A small-molecule ligand and the protein it binds are described below.
Small molecule (SMILES): CC(=O)N[C@H]1[C@H](O[C@H]2[C@H](O)[C@@H](NC(C)=O)CO[C@@H]2CO)O[C@H](CO)[C@@H](O)[C@@H]1O

Binding-site contacts:
Ligand atom C1 contacts residue TYR28 of chain 1.A at 3.6 Å (hydrophobic).
Ligand atom C2 contacts residue ASN61 of chain 1.A at 4.0 Å.
Ligand atom C7 contacts residue TYR28 of chain 1.A at 3.5 Å (hydrophobic).
Ligand atom O7 contacts residue TYR28 of chain 1.A at 3.4 Å.
Ligand atom C8 contacts residue ASN61 of chain 1.A at 4.3 Å.
Ligand atom O5 contacts residue ASN61 of chain 1.A at 4.5 Å.
Ligand atom C1 contacts residue ASN61 of chain 1.A at 3.8 Å.
Ligand atom N2 contacts residue ASN61 of chain 1.A at 3.4 Å (h-bond).
Ligand atom C8 contacts residue TYR28 of chain 1.A at 3.7 Å (hydrophobic).
Ligand atom N2 contacts residue TYR28 of chain 1.A at 4.1 Å.
Ligand atom C7 contacts residue ASN61 of chain 1.A at 4.3 Å.
Ligand atom O5 contacts residue TYR28 of chain 1.A at 4.4 Å.

Sequence of chain 1.A:
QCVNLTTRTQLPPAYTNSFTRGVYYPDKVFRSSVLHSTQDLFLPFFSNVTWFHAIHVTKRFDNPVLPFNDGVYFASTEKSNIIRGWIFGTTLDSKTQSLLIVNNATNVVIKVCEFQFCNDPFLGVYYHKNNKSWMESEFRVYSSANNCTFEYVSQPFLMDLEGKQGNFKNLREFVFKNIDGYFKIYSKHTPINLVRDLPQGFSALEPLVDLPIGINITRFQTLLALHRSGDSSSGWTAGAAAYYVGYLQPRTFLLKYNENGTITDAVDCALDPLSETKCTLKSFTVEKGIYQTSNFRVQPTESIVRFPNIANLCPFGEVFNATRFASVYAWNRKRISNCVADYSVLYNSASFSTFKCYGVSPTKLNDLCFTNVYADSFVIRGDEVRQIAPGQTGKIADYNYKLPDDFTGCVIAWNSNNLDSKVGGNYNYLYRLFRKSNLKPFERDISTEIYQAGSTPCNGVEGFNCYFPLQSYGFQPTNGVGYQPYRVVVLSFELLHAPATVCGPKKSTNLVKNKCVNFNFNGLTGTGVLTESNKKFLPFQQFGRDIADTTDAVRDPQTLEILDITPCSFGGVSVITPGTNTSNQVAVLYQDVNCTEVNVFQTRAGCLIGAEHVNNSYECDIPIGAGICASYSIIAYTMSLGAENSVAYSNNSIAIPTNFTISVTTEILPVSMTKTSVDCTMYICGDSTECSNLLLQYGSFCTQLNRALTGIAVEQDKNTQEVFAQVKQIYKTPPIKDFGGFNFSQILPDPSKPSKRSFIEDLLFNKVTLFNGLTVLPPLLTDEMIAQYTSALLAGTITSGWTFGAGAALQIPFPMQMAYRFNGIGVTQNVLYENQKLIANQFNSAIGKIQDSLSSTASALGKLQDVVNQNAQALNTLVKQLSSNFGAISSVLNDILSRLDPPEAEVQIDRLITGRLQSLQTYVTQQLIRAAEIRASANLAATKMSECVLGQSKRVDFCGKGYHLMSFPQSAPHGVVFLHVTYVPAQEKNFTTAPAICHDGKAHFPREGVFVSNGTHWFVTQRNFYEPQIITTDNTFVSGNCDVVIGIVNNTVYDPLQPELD